This small molecule binds to this protein.
Small molecule (SMILES): CC(=O)N[C@@H]1[C@@H](O)[C@H](O)[C@@H](CO)O[C@H]1O

Sequence of chain 1.B:
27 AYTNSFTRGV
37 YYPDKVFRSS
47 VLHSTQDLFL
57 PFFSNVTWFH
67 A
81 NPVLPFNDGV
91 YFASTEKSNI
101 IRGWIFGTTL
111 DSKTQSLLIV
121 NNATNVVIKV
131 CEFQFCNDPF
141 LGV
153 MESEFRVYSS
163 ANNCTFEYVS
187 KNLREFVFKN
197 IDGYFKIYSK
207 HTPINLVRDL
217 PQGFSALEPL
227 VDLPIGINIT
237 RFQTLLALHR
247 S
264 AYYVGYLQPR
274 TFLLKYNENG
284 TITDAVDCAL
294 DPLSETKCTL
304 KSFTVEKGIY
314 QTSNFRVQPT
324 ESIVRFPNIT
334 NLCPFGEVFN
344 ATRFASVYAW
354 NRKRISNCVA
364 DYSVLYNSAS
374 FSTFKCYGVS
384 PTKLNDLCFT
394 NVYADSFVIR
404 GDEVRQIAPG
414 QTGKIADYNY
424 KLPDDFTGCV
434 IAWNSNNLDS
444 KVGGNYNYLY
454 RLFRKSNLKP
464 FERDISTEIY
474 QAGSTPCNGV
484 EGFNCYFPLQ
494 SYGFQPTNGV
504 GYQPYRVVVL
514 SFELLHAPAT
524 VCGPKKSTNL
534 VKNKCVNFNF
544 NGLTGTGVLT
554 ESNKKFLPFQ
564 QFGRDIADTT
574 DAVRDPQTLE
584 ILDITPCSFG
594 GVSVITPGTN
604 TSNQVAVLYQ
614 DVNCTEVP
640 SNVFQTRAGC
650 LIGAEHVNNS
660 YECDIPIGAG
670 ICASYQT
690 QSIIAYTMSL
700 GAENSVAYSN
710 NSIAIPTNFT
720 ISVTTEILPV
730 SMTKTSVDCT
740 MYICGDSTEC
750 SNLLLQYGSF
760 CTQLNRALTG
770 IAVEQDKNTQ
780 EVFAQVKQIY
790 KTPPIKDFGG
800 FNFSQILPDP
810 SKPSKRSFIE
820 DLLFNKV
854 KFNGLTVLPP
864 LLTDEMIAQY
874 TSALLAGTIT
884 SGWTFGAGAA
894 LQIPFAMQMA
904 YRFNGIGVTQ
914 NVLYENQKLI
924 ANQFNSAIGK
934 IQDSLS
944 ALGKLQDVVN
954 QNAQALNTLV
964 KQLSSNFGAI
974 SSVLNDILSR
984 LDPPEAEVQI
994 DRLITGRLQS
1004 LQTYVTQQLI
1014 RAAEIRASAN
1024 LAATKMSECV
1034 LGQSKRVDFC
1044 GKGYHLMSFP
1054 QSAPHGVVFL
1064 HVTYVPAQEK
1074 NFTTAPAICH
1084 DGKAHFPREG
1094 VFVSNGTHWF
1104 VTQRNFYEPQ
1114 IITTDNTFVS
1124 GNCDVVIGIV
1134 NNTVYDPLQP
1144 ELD

Binding-site contacts:
Ligand atom C8 contacts residue GLY1131 of chain 1.A at 3.9 Å.
Ligand atom C1 contacts residue ASN709 of chain 1.A at 1.4 Å.
Ligand atom C3 contacts residue ASN709 of chain 1.A at 3.9 Å.
Ligand atom N2 contacts residue ASN709 of chain 1.A at 3.2 Å (h-bond).
Ligand atom C1 contacts residue ASP796 of chain 1.B at 3.9 Å.
Ligand atom C4 contacts residue ASN709 of chain 1.A at 4.3 Å.
Ligand atom O7 contacts residue ASP796 of chain 1.B at 4.3 Å.
Ligand atom C5 contacts residue ASN709 of chain 1.A at 3.5 Å.
Ligand atom C8 contacts residue ILE1130 of chain 1.A at 4.2 Å (hydrophobic).
Ligand atom C7 contacts residue ASN709 of chain 1.A at 3.4 Å.
Ligand atom O5 contacts residue ASP796 of chain 1.B at 3.7 Å.
Ligand atom O5 contacts residue ASN709 of chain 1.A at 2.2 Å (h-bond).
Ligand atom O7 contacts residue ASN709 of chain 1.A at 3.3 Å (h-bond).
Ligand atom C2 contacts residue ASN709 of chain 1.A at 2.7 Å.

Sequence of chain 1.A:
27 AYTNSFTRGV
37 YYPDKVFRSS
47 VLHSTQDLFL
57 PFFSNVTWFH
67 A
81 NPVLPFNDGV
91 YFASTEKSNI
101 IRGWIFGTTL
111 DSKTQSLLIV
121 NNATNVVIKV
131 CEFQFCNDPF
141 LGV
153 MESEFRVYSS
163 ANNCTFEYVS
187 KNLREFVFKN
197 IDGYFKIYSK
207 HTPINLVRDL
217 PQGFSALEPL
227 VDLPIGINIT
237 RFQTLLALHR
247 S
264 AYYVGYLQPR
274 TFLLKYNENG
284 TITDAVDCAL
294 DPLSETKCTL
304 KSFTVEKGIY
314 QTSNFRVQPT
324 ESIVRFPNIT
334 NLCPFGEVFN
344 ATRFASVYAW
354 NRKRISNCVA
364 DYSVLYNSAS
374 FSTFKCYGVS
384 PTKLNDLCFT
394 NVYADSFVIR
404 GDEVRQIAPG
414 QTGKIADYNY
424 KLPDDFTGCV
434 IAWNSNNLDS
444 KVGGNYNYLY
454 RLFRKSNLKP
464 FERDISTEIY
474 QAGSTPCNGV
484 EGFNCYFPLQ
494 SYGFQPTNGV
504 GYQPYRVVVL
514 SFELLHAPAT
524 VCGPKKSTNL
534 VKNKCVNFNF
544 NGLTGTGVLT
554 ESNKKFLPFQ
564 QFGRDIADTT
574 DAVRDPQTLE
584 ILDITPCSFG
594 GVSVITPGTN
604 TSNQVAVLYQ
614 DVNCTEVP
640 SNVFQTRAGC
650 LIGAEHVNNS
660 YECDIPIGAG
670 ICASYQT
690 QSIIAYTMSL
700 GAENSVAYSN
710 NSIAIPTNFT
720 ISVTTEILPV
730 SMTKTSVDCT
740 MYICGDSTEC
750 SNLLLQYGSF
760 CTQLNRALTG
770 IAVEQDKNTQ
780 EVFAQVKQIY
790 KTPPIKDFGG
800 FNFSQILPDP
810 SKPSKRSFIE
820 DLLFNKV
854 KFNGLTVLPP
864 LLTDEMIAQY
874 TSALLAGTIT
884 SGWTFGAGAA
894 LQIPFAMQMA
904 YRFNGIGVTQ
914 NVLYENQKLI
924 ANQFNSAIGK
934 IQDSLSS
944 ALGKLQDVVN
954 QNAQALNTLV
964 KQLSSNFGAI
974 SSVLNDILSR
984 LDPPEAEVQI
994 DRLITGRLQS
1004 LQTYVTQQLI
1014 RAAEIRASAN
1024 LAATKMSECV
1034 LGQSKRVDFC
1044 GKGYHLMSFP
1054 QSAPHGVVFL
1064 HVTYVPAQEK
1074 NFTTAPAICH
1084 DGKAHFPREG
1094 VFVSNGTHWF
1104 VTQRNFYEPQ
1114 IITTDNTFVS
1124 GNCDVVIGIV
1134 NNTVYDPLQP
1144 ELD